This small molecule binds to this protein.
Small molecule (SMILES): CC(C)c1ccc(C(=O)Nc2ccccn2)cc1

Sequence of chain 1.A:
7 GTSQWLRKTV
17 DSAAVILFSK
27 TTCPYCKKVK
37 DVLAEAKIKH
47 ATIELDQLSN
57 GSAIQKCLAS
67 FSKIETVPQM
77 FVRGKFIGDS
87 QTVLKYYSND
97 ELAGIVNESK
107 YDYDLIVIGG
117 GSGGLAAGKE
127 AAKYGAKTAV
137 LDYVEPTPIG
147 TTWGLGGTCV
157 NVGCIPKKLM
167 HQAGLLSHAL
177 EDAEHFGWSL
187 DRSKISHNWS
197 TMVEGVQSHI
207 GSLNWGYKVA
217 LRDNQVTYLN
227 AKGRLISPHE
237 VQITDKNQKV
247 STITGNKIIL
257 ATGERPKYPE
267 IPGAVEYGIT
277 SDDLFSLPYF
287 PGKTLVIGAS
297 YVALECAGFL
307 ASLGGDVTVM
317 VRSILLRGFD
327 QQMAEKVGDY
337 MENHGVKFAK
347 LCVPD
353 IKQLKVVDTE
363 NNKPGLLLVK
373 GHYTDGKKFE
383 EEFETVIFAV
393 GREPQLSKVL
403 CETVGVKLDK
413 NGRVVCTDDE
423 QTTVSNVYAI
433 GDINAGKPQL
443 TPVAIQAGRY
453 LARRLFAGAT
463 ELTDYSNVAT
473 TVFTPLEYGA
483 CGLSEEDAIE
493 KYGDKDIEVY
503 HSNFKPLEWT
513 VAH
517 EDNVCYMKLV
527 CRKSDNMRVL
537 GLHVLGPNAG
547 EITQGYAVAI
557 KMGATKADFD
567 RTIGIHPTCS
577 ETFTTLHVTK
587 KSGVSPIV

Binding-site contacts:
Ligand atom C5 contacts residue ASP312 of chain 1.A at 3.9 Å.
Ligand atom C7 contacts residue GLY311 of chain 1.A at 3.9 Å.
Ligand atom C1 contacts residue LYS343 of chain 1.A at 3.5 Å.
Ligand atom N1 contacts residue GLY311 of chain 1.A at 3.8 Å.
Ligand atom C8 contacts residue GLY311 of chain 1.A at 4.2 Å.
Ligand atom C contacts residue LYS343 of chain 1.A at 3.8 Å.
Ligand atom C7 contacts residue ASP312 of chain 1.A at 3.9 Å.
Ligand atom N contacts residue GLY310 of chain 1.A at 3.0 Å (h-bond).
Ligand atom C13 contacts residue LYS289 of chain 1.A at 3.0 Å.
Ligand atom C14 contacts residue ASP312 of chain 1.A at 3.8 Å.
Ligand atom C14 contacts residue GLY310 of chain 1.A at 4.2 Å.
Ligand atom C9 contacts residue GLY310 of chain 1.A at 3.7 Å.
Ligand atom C10 contacts residue GLY311 of chain 1.A at 4.4 Å.
Ligand atom C14 contacts residue GLY288 of chain 1.A at 3.5 Å.
Ligand atom C13 contacts residue GLU386 of chain 1.A at 3.8 Å.
Ligand atom C12 contacts residue ASP312 of chain 1.A at 3.8 Å.
Ligand atom N contacts residue ASP312 of chain 1.A at 4.2 Å.
Ligand atom C13 contacts residue GLY288 of chain 1.A at 3.5 Å.
Ligand atom C14 contacts residue LYS289 of chain 1.A at 3.4 Å.
Ligand atom C2 contacts residue LYS343 of chain 1.A at 3.4 Å.
Ligand atom C8 contacts residue ASP312 of chain 1.A at 3.7 Å.
Ligand atom C10 contacts residue ASP312 of chain 1.A at 3.9 Å.
Ligand atom C contacts residue ASP312 of chain 1.A at 4.1 Å.
Ligand atom C14 contacts residue PHE286 of chain 1.A at 4.0 Å (hydrophobic).
Ligand atom C1 contacts residue ASP312 of chain 1.A at 3.5 Å.
Ligand atom C3 contacts residue ASP312 of chain 1.A at 3.4 Å.
Ligand atom C6 contacts residue ASP312 of chain 1.A at 3.9 Å.
Ligand atom C13 contacts residue ASP312 of chain 1.A at 4.0 Å.
Ligand atom C12 contacts residue LYS289 of chain 1.A at 4.0 Å.
Ligand atom N1 contacts residue ASP312 of chain 1.A at 3.5 Å (salt-bridge).
Ligand atom C14 contacts residue GLY311 of chain 1.A at 4.2 Å.
Ligand atom O contacts residue GLY310 of chain 1.A at 4.0 Å.
Ligand atom C4 contacts residue ASP312 of chain 1.A at 3.3 Å.
Ligand atom N contacts residue GLY311 of chain 1.A at 4.5 Å.
Ligand atom C10 contacts residue GLY310 of chain 1.A at 3.5 Å.
Ligand atom N1 contacts residue PHE286 of chain 1.A at 4.2 Å.
Ligand atom C2 contacts residue GLY341 of chain 1.A at 4.1 Å.
Ligand atom N1 contacts residue GLY310 of chain 1.A at 3.1 Å (h-bond).
Ligand atom C11 contacts residue ASP312 of chain 1.A at 3.6 Å.
Ligand atom C2 contacts residue ASP312 of chain 1.A at 4.4 Å.